A protein and the small-molecule ligand that binds it are described below.
Small molecule (SMILES): CC(=O)N[C@H]1[C@H](O[C@@H]2[C@H](O)[C@@H](O)[C@H](O)O[C@@H]2CO)O[C@H](CO)[C@H](O)[C@@H]1O[C@@H]1O[C@H](CO)[C@H](O)[C@H](O[C@]2(C(=O)O)C[C@H](O)[C@@H](NC(C)=O)[C@H]([C@H](O)[C@H](O)CO)O2)[C@H]1O

Sequence of chain 1.C:
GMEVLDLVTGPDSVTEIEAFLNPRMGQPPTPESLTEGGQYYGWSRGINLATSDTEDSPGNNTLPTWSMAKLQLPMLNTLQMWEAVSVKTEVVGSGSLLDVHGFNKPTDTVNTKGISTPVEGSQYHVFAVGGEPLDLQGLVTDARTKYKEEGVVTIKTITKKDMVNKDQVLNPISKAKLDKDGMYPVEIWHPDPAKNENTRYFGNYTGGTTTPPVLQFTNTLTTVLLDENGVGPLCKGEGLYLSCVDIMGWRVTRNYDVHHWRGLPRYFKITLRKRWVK

Sequence of chain 1.D:
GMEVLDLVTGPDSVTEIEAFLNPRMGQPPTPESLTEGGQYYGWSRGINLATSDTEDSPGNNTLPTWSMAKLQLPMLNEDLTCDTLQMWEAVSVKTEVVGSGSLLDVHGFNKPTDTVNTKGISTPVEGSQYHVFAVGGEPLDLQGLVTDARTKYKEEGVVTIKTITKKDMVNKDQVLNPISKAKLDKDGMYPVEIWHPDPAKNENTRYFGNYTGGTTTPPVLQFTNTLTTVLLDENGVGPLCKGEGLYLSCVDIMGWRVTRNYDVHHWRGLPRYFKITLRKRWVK

Binding-site contacts:
Ligand atom C5 contacts residue GLY46 of chain 1.C at 4.0 Å.
Ligand atom C10 contacts residue TYR40 of chain 1.C at 4.0 Å (hydrophobic).
Ligand atom C4 contacts residue ARG45 of chain 1.C at 4.1 Å.
Ligand atom C1 contacts residue TYR40 of chain 1.C at 4.2 Å (hydrophobic).
Ligand atom C4 contacts residue HIS266 of chain 1.C at 3.4 Å.
Ligand atom C3 contacts residue GLY46 of chain 1.C at 4.0 Å.
Ligand atom O4 contacts residue HIS266 of chain 1.C at 2.7 Å (h-bond).
Ligand atom C6 contacts residue THR62 of chain 1.C at 3.5 Å.
Ligand atom C6 contacts residue GLY46 of chain 1.C at 3.4 Å.
Ligand atom C1 contacts residue ARG45 of chain 1.C at 3.4 Å.
Ligand atom O1A contacts residue TYR40 of chain 1.C at 3.9 Å.
Ligand atom O3 contacts residue GLY46 of chain 1.C at 4.0 Å.
Ligand atom O1B contacts residue GLY46 of chain 1.C at 2.9 Å (h-bond).
Ligand atom C10 contacts residue ASN261 of chain 1.C at 4.1 Å.
Ligand atom C11 contacts residue ASP53 of chain 1.D at 3.6 Å.
Ligand atom O8 contacts residue ARG45 of chain 1.C at 3.9 Å.
Ligand atom C6 contacts residue ASN61 of chain 1.C at 3.4 Å.
Ligand atom N5 contacts residue TYR40 of chain 1.C at 3.0 Å (h-bond).
Ligand atom C11 contacts residue TYR40 of chain 1.C at 4.2 Å (hydrophobic).
Ligand atom C6 contacts residue TYR40 of chain 1.C at 3.6 Å (hydrophobic).
Ligand atom C4 contacts residue GLY46 of chain 1.C at 3.3 Å.
Ligand atom O6 contacts residue GLY59 of chain 1.C at 4.2 Å.
Ligand atom C1 contacts residue GLY46 of chain 1.C at 3.9 Å.
Ligand atom O1A contacts residue ARG45 of chain 1.C at 2.7 Å (salt-bridge).
Ligand atom O6 contacts residue THR62 of chain 1.C at 3.8 Å.
Ligand atom O4 contacts residue VAL264 of chain 1.C at 4.0 Å.
Ligand atom C3 contacts residue VAL264 of chain 1.C at 4.0 Å (hydrophobic).
Ligand atom C3 contacts residue HIS266 of chain 1.C at 3.6 Å.
Ligand atom O6 contacts residue ASN61 of chain 1.C at 2.7 Å (h-bond).
Ligand atom O6 contacts residue GOL1 of chain 1.CA at 4.0 Å.
Ligand atom O1B contacts residue HIS266 of chain 1.C at 3.4 Å.
Ligand atom O4 contacts residue GLY46 of chain 1.C at 2.6 Å (h-bond).
Ligand atom C5 contacts residue TYR40 of chain 1.C at 3.6 Å (hydrophobic).
Ligand atom O1B contacts residue ARG45 of chain 1.C at 3.0 Å (salt-bridge).
Ligand atom O4 contacts residue THR259 of chain 1.C at 3.6 Å.
Ligand atom C1 contacts residue HIS266 of chain 1.C at 4.2 Å.
Ligand atom C4 contacts residue TYR40 of chain 1.C at 3.7 Å (hydrophobic).
Ligand atom O10 contacts residue ASN261 of chain 1.C at 3.2 Å (h-bond).
Ligand atom C2 contacts residue GLY46 of chain 1.C at 4.2 Å.
Ligand atom O1B contacts residue TYR40 of chain 1.C at 4.2 Å.